Binding-site contacts:
Ligand atom C1 contacts residue ASN116 of chain 1.F at 1.4 Å.
Ligand atom O5 contacts residue TYR133 of chain 1.F at 4.2 Å.
Ligand atom N2 contacts residue TRP76 of chain 1.G at 4.0 Å.
Ligand atom C8 contacts residue ASN116 of chain 1.F at 4.1 Å.
Ligand atom N2 contacts residue TYR133 of chain 1.F at 4.5 Å.
Ligand atom O7 contacts residue TRP76 of chain 1.G at 4.4 Å.
Ligand atom C8 contacts residue ASP288 of chain 1.F at 4.2 Å.
Ligand atom O2 contacts residue ARG77 of chain 1.G at 3.9 Å.
Ligand atom C5 contacts residue ASN116 of chain 1.F at 3.6 Å.
Ligand atom O3 contacts residue TRP76 of chain 1.G at 4.3 Å.
Ligand atom C5 contacts residue TRP76 of chain 1.G at 4.3 Å (hydrophobic).
Ligand atom C3 contacts residue TRP76 of chain 1.G at 4.2 Å (hydrophobic).
Ligand atom O6 contacts residue ASP74 of chain 1.G at 2.2 Å (salt-bridge).
Ligand atom O6 contacts residue TYR133 of chain 1.F at 4.2 Å.
Ligand atom C8 contacts residue VAL102 of chain 1.F at 4.0 Å (hydrophobic).
Ligand atom C3 contacts residue ARG77 of chain 1.G at 3.7 Å.
Ligand atom O5 contacts residue ASP74 of chain 1.G at 4.3 Å.
Ligand atom C1 contacts residue TRP76 of chain 1.G at 4.2 Å (hydrophobic).
Ligand atom C3 contacts residue TYR133 of chain 1.F at 4.0 Å (hydrophobic).
Ligand atom C1 contacts residue TYR133 of chain 1.F at 4.3 Å (hydrophobic).
Ligand atom C2 contacts residue TRP76 of chain 1.G at 4.4 Å (hydrophobic).
Ligand atom C5 contacts residue ASP74 of chain 1.G at 4.3 Å.
Ligand atom C3 contacts residue ASN116 of chain 1.F at 3.8 Å.
Ligand atom O5 contacts residue ARG77 of chain 1.G at 4.5 Å.
Ligand atom N2 contacts residue LEU135 of chain 1.F at 4.5 Å.
Ligand atom N2 contacts residue ASN116 of chain 1.F at 2.8 Å (h-bond).
Ligand atom O4 contacts residue TYR133 of chain 1.F at 4.1 Å.
Ligand atom C2 contacts residue ARG77 of chain 1.G at 3.7 Å.
Ligand atom C6 contacts residue ASP74 of chain 1.G at 3.1 Å.
Ligand atom O5 contacts residue ASN116 of chain 1.F at 2.3 Å (h-bond).
Ligand atom C4 contacts residue ASN116 of chain 1.F at 4.3 Å.
Ligand atom O3 contacts residue ARG77 of chain 1.G at 2.7 Å (salt-bridge).
Ligand atom C2 contacts residue ASN116 of chain 1.F at 2.5 Å.
Ligand atom C8 contacts residue LEU135 of chain 1.F at 4.0 Å (hydrophobic).
Ligand atom C7 contacts residue ASN116 of chain 1.F at 3.9 Å.
Ligand atom C4 contacts residue TRP76 of chain 1.G at 4.4 Å (hydrophobic).

Sequence of chain 1.G:
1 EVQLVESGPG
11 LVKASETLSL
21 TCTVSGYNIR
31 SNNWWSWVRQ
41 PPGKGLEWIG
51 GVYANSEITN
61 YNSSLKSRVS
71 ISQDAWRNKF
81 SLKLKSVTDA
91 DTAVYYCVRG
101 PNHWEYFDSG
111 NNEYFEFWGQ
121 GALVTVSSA

Sequence of chain 1.F:
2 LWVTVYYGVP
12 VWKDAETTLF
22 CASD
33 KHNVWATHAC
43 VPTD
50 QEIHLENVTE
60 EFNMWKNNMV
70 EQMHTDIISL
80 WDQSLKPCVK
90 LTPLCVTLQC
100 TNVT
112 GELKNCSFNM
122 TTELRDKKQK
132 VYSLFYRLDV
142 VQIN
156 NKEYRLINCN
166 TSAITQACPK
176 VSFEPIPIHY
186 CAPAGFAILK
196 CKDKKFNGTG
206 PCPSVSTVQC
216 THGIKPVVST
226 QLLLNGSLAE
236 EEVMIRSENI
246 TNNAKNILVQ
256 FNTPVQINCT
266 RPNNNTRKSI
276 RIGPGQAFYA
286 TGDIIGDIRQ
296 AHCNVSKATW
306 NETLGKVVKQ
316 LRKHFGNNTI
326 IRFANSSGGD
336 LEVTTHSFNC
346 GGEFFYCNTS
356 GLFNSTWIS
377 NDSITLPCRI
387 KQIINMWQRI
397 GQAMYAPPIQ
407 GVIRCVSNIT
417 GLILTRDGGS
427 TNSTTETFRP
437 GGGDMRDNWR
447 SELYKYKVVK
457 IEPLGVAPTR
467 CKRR

This protein binds this small molecule.
Small molecule (SMILES): CC(=O)N[C@H]1[C@H](O[C@H]2[C@H](O)[C@@H](NC(C)=O)CO[C@@H]2CO)O[C@H](CO)[C@@H](O[C@@H]2O[C@H](CO[C@H]3O[C@H](CO)[C@@H](O)[C@H](O)[C@@H]3O)[C@@H](O)[C@H](O[C@H]3O[C@H](CO)[C@@H](O)[C@H](O)[C@@H]3O)[C@@H]2O)[C@@H]1O